Sequence of chain 1.B:
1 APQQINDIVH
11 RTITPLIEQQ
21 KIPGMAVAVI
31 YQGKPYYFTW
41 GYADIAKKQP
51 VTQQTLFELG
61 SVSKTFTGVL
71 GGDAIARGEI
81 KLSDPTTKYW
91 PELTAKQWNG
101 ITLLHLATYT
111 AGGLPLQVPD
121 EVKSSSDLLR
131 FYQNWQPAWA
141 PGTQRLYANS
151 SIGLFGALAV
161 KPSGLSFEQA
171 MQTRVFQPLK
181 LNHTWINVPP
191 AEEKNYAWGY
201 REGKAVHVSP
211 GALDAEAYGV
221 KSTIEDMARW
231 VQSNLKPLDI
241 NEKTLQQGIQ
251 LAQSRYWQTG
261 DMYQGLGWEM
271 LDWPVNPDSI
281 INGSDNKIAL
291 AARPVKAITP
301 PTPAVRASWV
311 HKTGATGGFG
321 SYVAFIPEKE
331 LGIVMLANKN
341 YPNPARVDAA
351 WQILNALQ

Binding-site contacts:
Ligand atom C21 contacts residue ALA315 of chain 1.B at 3.8 Å (hydrophobic).
Ligand atom C20 contacts residue THR316 of chain 1.B at 3.6 Å.
Ligand atom O04 contacts residue GLY60 of chain 1.B at 3.9 Å.
Ligand atom F23 contacts residue ALA315 of chain 1.B at 3.8 Å.
Ligand atom F23 contacts residue THR316 of chain 1.B at 3.2 Å.
Ligand atom F23 contacts residue GLY317 of chain 1.B at 3.6 Å.
Ligand atom O10 contacts residue GLN117 of chain 1.B at 3.9 Å.
Ligand atom F25 contacts residue ALA315 of chain 1.B at 3.5 Å.
Ligand atom N16 contacts residue THR316 of chain 1.B at 3.8 Å.
Ligand atom F23 contacts residue ASN340 of chain 1.B at 3.7 Å.
Ligand atom C06 contacts residue ASN149 of chain 1.B at 3.9 Å.
Ligand atom N18 contacts residue SER209 of chain 1.B at 3.0 Å (h-bond).
Ligand atom O10 contacts residue ASN149 of chain 1.B at 2.8 Å (h-bond).
Ligand atom N16 contacts residue GLY317 of chain 1.B at 2.9 Å (h-bond).
Ligand atom N17 contacts residue VAL208 of chain 1.B at 3.6 Å.
Ligand atom C06 contacts residue SER61 of chain 1.B at 2.5 Å.
Ligand atom C12 contacts residue TYR218 of chain 1.B at 4.0 Å (hydrophobic).
Ligand atom B03 contacts residue ALA315 of chain 1.B at 4.1 Å.
Ligand atom C13 contacts residue GLN117 of chain 1.B at 3.9 Å.
Ligand atom O05 contacts residue SER61 of chain 1.B at 2.3 Å (h-bond).
Ligand atom B03 contacts residue LYS64 of chain 1.B at 3.8 Å.
Ligand atom O10 contacts residue LEU116 of chain 1.B at 4.1 Å.
Ligand atom C06 contacts residue LYS64 of chain 1.B at 3.9 Å.
Ligand atom O04 contacts residue SER61 of chain 1.B at 2.3 Å (h-bond).
Ligand atom N17 contacts residue GLY317 of chain 1.B at 3.7 Å.
Ligand atom N19 contacts residue VAL208 of chain 1.B at 3.7 Å.
Ligand atom N19 contacts residue SER209 of chain 1.B at 4.0 Å.
Ligand atom O04 contacts residue ALA315 of chain 1.B at 2.8 Å (h-bond).
Ligand atom C12 contacts residue GLN117 of chain 1.B at 3.8 Å.
Ligand atom C13 contacts residue TYR218 of chain 1.B at 3.8 Å (hydrophobic).
Ligand atom B03 contacts residue SER61 of chain 1.B at 1.4 Å.
Ligand atom C15 contacts residue GLY317 of chain 1.B at 3.9 Å.
Ligand atom N18 contacts residue VAL208 of chain 1.B at 3.5 Å.
Ligand atom C20 contacts residue GLY317 of chain 1.B at 3.7 Å.
Ligand atom C22 contacts residue ALA315 of chain 1.B at 3.9 Å (hydrophobic).
Ligand atom B03 contacts residue TYR147 of chain 1.B at 3.5 Å.
Ligand atom O05 contacts residue TYR147 of chain 1.B at 2.7 Å (h-bond).
Ligand atom N17 contacts residue SER209 of chain 1.B at 3.7 Å.
Ligand atom O04 contacts residue GLY314 of chain 1.B at 3.7 Å.
Ligand atom N07 contacts residue SER61 of chain 1.B at 3.7 Å.

The small molecule below binds the protein below.
Small molecule (SMILES): O=S(=O)(NCB(O)O)c1ccc(-c2nnn[nH]2)cc1C(F)(F)F